This small molecule binds to this protein.
Small molecule (SMILES): Nc1ncnc2[nH]cnc12

Sequence of chain 3.F:
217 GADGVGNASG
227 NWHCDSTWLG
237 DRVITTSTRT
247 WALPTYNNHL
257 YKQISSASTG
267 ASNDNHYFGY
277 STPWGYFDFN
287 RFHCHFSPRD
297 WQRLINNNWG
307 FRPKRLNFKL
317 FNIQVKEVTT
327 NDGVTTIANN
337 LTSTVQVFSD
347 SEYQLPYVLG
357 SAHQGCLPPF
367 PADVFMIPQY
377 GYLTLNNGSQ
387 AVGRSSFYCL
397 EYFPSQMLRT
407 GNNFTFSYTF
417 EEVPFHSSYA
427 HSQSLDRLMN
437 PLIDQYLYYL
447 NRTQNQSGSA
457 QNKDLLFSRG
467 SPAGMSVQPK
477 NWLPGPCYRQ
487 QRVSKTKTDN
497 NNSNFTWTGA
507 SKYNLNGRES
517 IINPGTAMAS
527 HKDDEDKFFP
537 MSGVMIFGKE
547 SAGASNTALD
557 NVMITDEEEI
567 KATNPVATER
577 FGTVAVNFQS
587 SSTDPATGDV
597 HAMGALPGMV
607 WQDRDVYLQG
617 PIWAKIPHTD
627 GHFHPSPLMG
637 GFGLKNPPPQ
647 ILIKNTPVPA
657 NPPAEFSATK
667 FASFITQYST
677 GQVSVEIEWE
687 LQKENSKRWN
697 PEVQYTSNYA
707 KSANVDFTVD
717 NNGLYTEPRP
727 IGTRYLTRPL

Binding-site contacts:
Ligand atom C5 contacts residue PRO420 of chain 3.F at 4.5 Å (hydrophobic).
Ligand atom N3 contacts residue PRO631 of chain 3.F at 4.1 Å.
Ligand atom N6 contacts residue SER632 of chain 3.F at 3.6 Å.
Ligand atom C5 contacts residue SER632 of chain 3.F at 3.9 Å.
Ligand atom C6 contacts residue SER632 of chain 3.F at 4.0 Å.
Ligand atom N6 contacts residue GLY639 of chain 3.F at 3.5 Å (h-bond).
Ligand atom C8 contacts residue HIS630 of chain 3.F at 3.3 Å.
Ligand atom C6 contacts residue GLY639 of chain 3.F at 3.7 Å.
Ligand atom C2 contacts residue GLY639 of chain 3.F at 2.9 Å.
Ligand atom C6 contacts residue PRO631 of chain 3.F at 4.3 Å (hydrophobic).
Ligand atom N6 contacts residue PRO633 of chain 3.F at 4.4 Å.
Ligand atom N7 contacts residue ASP609 of chain 3.F at 4.0 Å.
Ligand atom N7 contacts residue HIS630 of chain 3.F at 3.7 Å.
Ligand atom N9 contacts residue HIS630 of chain 3.F at 4.4 Å.
Ligand atom C5 contacts residue PRO631 of chain 3.F at 4.4 Å (hydrophobic).
Ligand atom N3 contacts residue GLY639 of chain 3.F at 4.2 Å.
Ligand atom N6 contacts residue GLY637 of chain 3.F at 3.4 Å (h-bond).
Ligand atom N1 contacts residue PRO631 of chain 3.F at 4.2 Å.
Ligand atom N1 contacts residue PHE638 of chain 3.F at 4.1 Å.
Ligand atom N1 contacts residue GLY639 of chain 3.F at 3.0 Å (h-bond).
Ligand atom C2 contacts residue ILE622 of chain 3.F at 4.3 Å (hydrophobic).
Ligand atom N7 contacts residue SER632 of chain 3.F at 3.7 Å.
Ligand atom C4 contacts residue PRO631 of chain 3.F at 4.2 Å (hydrophobic).
Ligand atom N6 contacts residue PHE638 of chain 3.F at 3.7 Å.
Ligand atom C2 contacts residue PRO631 of chain 3.F at 4.2 Å (hydrophobic).
Ligand atom N9 contacts residue PRO631 of chain 3.F at 3.9 Å.